The protein below binds the small molecule below.
Small molecule (SMILES): O=S1(=O)CC(O)C1

Sequence of chain 1.A:
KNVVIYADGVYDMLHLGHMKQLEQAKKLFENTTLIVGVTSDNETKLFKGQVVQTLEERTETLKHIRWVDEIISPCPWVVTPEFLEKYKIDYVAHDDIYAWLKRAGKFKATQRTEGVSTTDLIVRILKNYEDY

Binding-site contacts:
Ligand atom C7 contacts residue SER111 of chain 1.A at 4.2 Å.
Ligand atom C2 contacts residue SER111 of chain 1.A at 3.2 Å.
Ligand atom C2 contacts residue LEU93 of chain 1.A at 4.3 Å (hydrophobic).
Ligand atom S4 contacts residue GLU94 of chain 1.A at 4.0 Å.
Ligand atom O1 contacts residue SER111 of chain 1.A at 3.2 Å (h-bond).
Ligand atom C3 contacts residue GLU94 of chain 1.A at 3.9 Å.
Ligand atom C3 contacts residue THR97 of chain 1.A at 4.2 Å.
Ligand atom C7 contacts residue LEU93 of chain 1.A at 4.3 Å (hydrophobic).
Ligand atom C2 contacts residue THR97 of chain 1.A at 4.4 Å.
Ligand atom C7 contacts residue GLU94 of chain 1.A at 4.2 Å.
Ligand atom C3 contacts residue SER111 of chain 1.A at 4.1 Å.
Ligand atom O6 contacts residue GLU94 of chain 1.A at 2.9 Å.